Sequence of chain 1.B:
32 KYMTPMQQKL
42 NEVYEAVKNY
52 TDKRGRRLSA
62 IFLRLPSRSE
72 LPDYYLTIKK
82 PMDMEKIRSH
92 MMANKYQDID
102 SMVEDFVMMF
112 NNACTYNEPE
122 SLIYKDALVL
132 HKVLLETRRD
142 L

A protein and the small-molecule ligand that binds it are described below.
Small molecule (SMILES): O=C(/C=C/N1CCc2c[nH]nc2C1)c1ccccc1O

Binding-site contacts:
Ligand atom C1 contacts residue MET83 of chain 1.B at 3.7 Å (hydrophobic).
Ligand atom O contacts residue ALA114 of chain 1.B at 3.1 Å.
Ligand atom C6 contacts residue TYR75 of chain 1.B at 3.8 Å (hydrophobic).
Ligand atom O contacts residue TYR75 of chain 1.B at 2.6 Å (h-bond).
Ligand atom C8 contacts residue ILE124 of chain 1.B at 3.9 Å (hydrophobic).
Ligand atom C3 contacts residue ASP84 of chain 1.B at 4.2 Å.
Ligand atom C14 contacts residue ILE62 of chain 1.B at 3.9 Å (hydrophobic).
Ligand atom C4 contacts residue ILE62 of chain 1.B at 3.4 Å (hydrophobic).
Ligand atom C3 contacts residue LEU66 of chain 1.B at 3.6 Å (hydrophobic).
Ligand atom C3 contacts residue ILE62 of chain 1.B at 3.5 Å (hydrophobic).
Ligand atom C contacts residue ALA114 of chain 1.B at 3.9 Å (hydrophobic).
Ligand atom C contacts residue TYR75 of chain 1.B at 3.2 Å (hydrophobic).
Ligand atom C9 contacts residue ASN118 of chain 1.B at 4.1 Å.
Ligand atom C4 contacts residue LEU66 of chain 1.B at 3.4 Å (hydrophobic).
Ligand atom C6 contacts residue ASN118 of chain 1.B at 3.9 Å.
Ligand atom C3 contacts residue PHE63 of chain 1.B at 3.5 Å (hydrophobic).
Ligand atom C1 contacts residue PHE63 of chain 1.B at 4.0 Å (hydrophobic).
Ligand atom N contacts residue ILE124 of chain 1.B at 4.0 Å.
Ligand atom O1 contacts residue TYR117 of chain 1.B at 4.0 Å.
Ligand atom C5 contacts residue TYR75 of chain 1.B at 4.1 Å (hydrophobic).
Ligand atom C1 contacts residue TYR75 of chain 1.B at 3.6 Å (hydrophobic).
Ligand atom C6 contacts residue LEU66 of chain 1.B at 4.2 Å (hydrophobic).
Ligand atom C8 contacts residue ASN118 of chain 1.B at 4.0 Å.
Ligand atom C4 contacts residue PHE63 of chain 1.B at 4.2 Å (hydrophobic).
Ligand atom O1 contacts residue ASN118 of chain 1.B at 2.8 Å (h-bond).
Ligand atom C8 contacts residue TYR117 of chain 1.B at 4.2 Å (hydrophobic).
Ligand atom O contacts residue ASN113 of chain 1.B at 3.9 Å.
Ligand atom C9 contacts residue ILE124 of chain 1.B at 4.0 Å (hydrophobic).
Ligand atom C5 contacts residue LEU66 of chain 1.B at 3.6 Å (hydrophobic).
Ligand atom O1 contacts residue TYR75 of chain 1.B at 3.5 Å.
Ligand atom C contacts residue LEU66 of chain 1.B at 4.1 Å (hydrophobic).
Ligand atom C9 contacts residue TYR117 of chain 1.B at 4.2 Å (hydrophobic).
Ligand atom O1 contacts residue ALA114 of chain 1.B at 4.1 Å.
Ligand atom C1 contacts residue MET110 of chain 1.B at 3.7 Å (hydrophobic).
Ligand atom C2 contacts residue MET110 of chain 1.B at 3.8 Å (hydrophobic).
Ligand atom N2 contacts residue PRO67 of chain 1.B at 4.2 Å.
Ligand atom C2 contacts residue LEU66 of chain 1.B at 3.9 Å (hydrophobic).
Ligand atom C2 contacts residue MET83 of chain 1.B at 3.4 Å (hydrophobic).
Ligand atom C2 contacts residue PHE63 of chain 1.B at 4.0 Å (hydrophobic).
Ligand atom C2 contacts residue ASP84 of chain 1.B at 4.0 Å.